Binding-site contacts:
Ligand atom CG2 contacts residue LYS12 of chain 1.A at 3.2 Å.
Ligand atom O2P contacts residue ARG67 of chain 1.E at 2.8 Å (salt-bridge).
Ligand atom CD1 contacts residue VAL9 of chain 1.A at 3.4 Å (hydrophobic).
Ligand atom O contacts residue THR7 of chain 1.A at 2.9 Å (h-bond).
Ligand atom N contacts residue LYS108 of chain 1.A at 2.6 Å (salt-bridge).
Ligand atom N contacts residue LYS108 of chain 1.A at 2.8 Å (salt-bridge).
Ligand atom N contacts residue ARG8 of chain 1.A at 3.4 Å (salt-bridge).
Ligand atom O3P contacts residue LYS295 of chain 1.A at 2.9 Å.
Ligand atom CA contacts residue VAL9 of chain 1.A at 3.2 Å (hydrophobic).
Ligand atom CB contacts residue LYS12 of chain 1.A at 3.0 Å.
Ligand atom N contacts residue VAL9 of chain 1.A at 3.2 Å (h-bond).
Ligand atom C contacts residue LYS108 of chain 1.A at 3.1 Å.
Ligand atom CA contacts residue ARG8 of chain 1.A at 3.3 Å.
Ligand atom O2P contacts residue LYS12 of chain 1.A at 3.0 Å.
Ligand atom N contacts residue LYS12 of chain 1.A at 3.3 Å (salt-bridge).
Ligand atom O contacts residue PHE10 of chain 1.A at 3.3 Å.
Ligand atom O1P contacts residue ARG26 of chain 1.A at 2.5 Å (salt-bridge).
Ligand atom P contacts residue LYS12 of chain 1.A at 3.4 Å.
Ligand atom O3P contacts residue LYS11 of chain 1.A at 2.8 Å (salt-bridge).
Ligand atom P contacts residue ARG8 of chain 1.A at 3.4 Å.
Ligand atom CG2 contacts residue ARG26 of chain 1.A at 3.1 Å.
Ligand atom CA contacts residue LYS12 of chain 1.A at 3.1 Å.
Ligand atom OG contacts residue ARG8 of chain 1.A at 3.0 Å (salt-bridge).
Ligand atom N contacts residue LYS11 of chain 1.A at 2.9 Å (salt-bridge).
Ligand atom P contacts residue LYS295 of chain 1.A at 3.4 Å.
Ligand atom C contacts residue ARG8 of chain 1.A at 3.2 Å.
Ligand atom OG1 contacts residue LYS12 of chain 1.A at 2.4 Å (salt-bridge).
Ligand atom O1P contacts residue ARG67 of chain 1.E at 3.1 Å (salt-bridge).
Ligand atom CB contacts residue LYS108 of chain 1.A at 3.3 Å.
Ligand atom O1P contacts residue ARG8 of chain 1.A at 2.6 Å (salt-bridge).
Ligand atom CB contacts residue ARG8 of chain 1.A at 3.4 Å.
Ligand atom O contacts residue ARG8 of chain 1.A at 2.6 Å (salt-bridge).
Ligand atom CA contacts residue LYS108 of chain 1.A at 3.5 Å.
Ligand atom OG contacts residue LYS108 of chain 1.A at 2.7 Å (salt-bridge).
Ligand atom O3P contacts residue SER31 of chain 1.E at 3.0 Å (h-bond).
Ligand atom CA contacts residue LYS108 of chain 1.A at 3.2 Å.
Ligand atom CD2 contacts residue ARG104 of chain 1.A at 3.3 Å.
Ligand atom O contacts residue LYS11 of chain 1.A at 2.6 Å (salt-bridge).
Ligand atom O2P contacts residue LYS295 of chain 1.A at 2.7 Å (salt-bridge).
Ligand atom CB contacts residue VAL9 of chain 1.A at 3.5 Å (hydrophobic).

Sequence of chain 1.A:
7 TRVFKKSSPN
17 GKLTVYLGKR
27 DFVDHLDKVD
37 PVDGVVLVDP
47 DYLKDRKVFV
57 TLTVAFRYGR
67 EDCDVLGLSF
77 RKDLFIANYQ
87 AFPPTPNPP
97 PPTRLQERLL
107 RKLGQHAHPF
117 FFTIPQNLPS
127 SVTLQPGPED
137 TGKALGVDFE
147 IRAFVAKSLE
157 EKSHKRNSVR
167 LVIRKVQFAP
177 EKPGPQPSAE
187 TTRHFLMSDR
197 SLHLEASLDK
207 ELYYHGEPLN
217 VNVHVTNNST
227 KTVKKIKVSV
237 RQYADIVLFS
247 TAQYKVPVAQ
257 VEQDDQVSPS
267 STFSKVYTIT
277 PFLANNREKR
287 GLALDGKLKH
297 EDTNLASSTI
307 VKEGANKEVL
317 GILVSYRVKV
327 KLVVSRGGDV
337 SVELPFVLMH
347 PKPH

This small molecule binds to this protein.
Small molecule (SMILES): CC(C)C[C@H](NC(=O)[C@H](COP(=O)(O)O)NC(=O)[C@H](COP(=O)(O)O)NC(=O)[C@H](COP(=O)(O)O)NC(=O)[C@H](C)NC(=O)[C@@H](NC(=O)[C@@H](N)[C@@H](C)OP(=O)(O)O)[C@@H](C)OP(=O)(O)O)C(=O)N[C@@H](C)C(=O)N[C@H](C=O)CCCCN

Sequence of chain 1.E:
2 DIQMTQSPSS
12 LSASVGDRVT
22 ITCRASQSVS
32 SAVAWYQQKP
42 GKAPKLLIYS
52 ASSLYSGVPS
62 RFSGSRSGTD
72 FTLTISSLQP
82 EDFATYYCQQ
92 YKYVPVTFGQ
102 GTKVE